A protein and the small-molecule ligand that binds it are described below.
Small molecule (SMILES): Nc1ncnc2c1ncn2[C@@H]1O[C@H](COP(=O)(O)OP(=O)(O)OP(O)(O)=S)[C@@H](O)[C@H]1O

Binding-site contacts:
Ligand atom C5' contacts residue SER721 of chain 1.H at 3.8 Å.
Ligand atom N1 contacts residue SER405 of chain 1.H at 3.9 Å.
Ligand atom C2 contacts residue TRP688 of chain 1.H at 3.6 Å (hydrophobic).
Ligand atom O2G contacts residue LYS719 of chain 1.H at 3.8 Å.
Ligand atom O1B contacts residue LYS719 of chain 1.H at 4.0 Å.
Ligand atom N6 contacts residue TRP688 of chain 1.H at 3.5 Å.
Ligand atom O1B contacts residue GLY716 of chain 1.H at 2.6 Å (h-bond).
Ligand atom O1B contacts residue VAL715 of chain 1.H at 3.7 Å.
Ligand atom N3 contacts residue TRP688 of chain 1.H at 3.7 Å.
Ligand atom PB contacts residue LYS719 of chain 1.H at 3.9 Å.
Ligand atom C5 contacts residue TRP688 of chain 1.H at 3.5 Å (hydrophobic).
Ligand atom C2 contacts residue SER405 of chain 1.H at 3.9 Å.
Ligand atom C6 contacts residue TRP688 of chain 1.H at 3.3 Å (hydrophobic).
Ligand atom S1G contacts residue GLN775 of chain 1.H at 2.7 Å (h-bond).
Ligand atom N1 contacts residue TRP688 of chain 1.H at 3.5 Å.
Ligand atom S1G contacts residue SER720 of chain 1.H at 3.2 Å (h-bond).
Ligand atom O2G contacts residue SER720 of chain 1.H at 3.8 Å.
Ligand atom O2B contacts residue LYS719 of chain 1.H at 2.6 Å (salt-bridge).
Ligand atom O4' contacts residue TRP688 of chain 1.H at 3.7 Å.
Ligand atom O2B contacts residue SER720 of chain 1.H at 3.9 Å.
Ligand atom O1B contacts residue CYS717 of chain 1.H at 3.6 Å (h-bond).
Ligand atom PG contacts residue SER720 of chain 1.H at 3.7 Å.
Ligand atom O1A contacts residue SER720 of chain 1.H at 4.0 Å.
Ligand atom O1A contacts residue GLY718 of chain 1.H at 3.7 Å.
Ligand atom C4 contacts residue TRP688 of chain 1.H at 3.8 Å (hydrophobic).
Ligand atom O1A contacts residue SER721 of chain 1.H at 2.4 Å (h-bond).
Ligand atom O2B contacts residue GLY718 of chain 1.H at 2.7 Å (h-bond).
Ligand atom O1A contacts residue LYS719 of chain 1.H at 4.0 Å.
Ligand atom PB contacts residue GLY716 of chain 1.H at 3.9 Å.
Ligand atom O3A contacts residue GLY716 of chain 1.H at 3.9 Å.
Ligand atom PA contacts residue SER721 of chain 1.H at 3.6 Å.
Ligand atom N6 contacts residue THR404 of chain 1.H at 3.4 Å.
Ligand atom PB contacts residue CYS717 of chain 1.H at 4.0 Å.
Ligand atom O5' contacts residue SER721 of chain 1.H at 3.7 Å.
Ligand atom O2A contacts residue SER720 of chain 1.H at 3.9 Å.
Ligand atom N7 contacts residue TRP688 of chain 1.H at 3.7 Å.
Ligand atom O2G contacts residue GLN775 of chain 1.H at 3.6 Å (h-bond).
Ligand atom O3B contacts residue LYS719 of chain 1.H at 3.8 Å.
Ligand atom O3B contacts residue SER720 of chain 1.H at 3.5 Å (h-bond).
Ligand atom O2B contacts residue CYS717 of chain 1.H at 3.3 Å (h-bond).

Sequence of chain 1.H:
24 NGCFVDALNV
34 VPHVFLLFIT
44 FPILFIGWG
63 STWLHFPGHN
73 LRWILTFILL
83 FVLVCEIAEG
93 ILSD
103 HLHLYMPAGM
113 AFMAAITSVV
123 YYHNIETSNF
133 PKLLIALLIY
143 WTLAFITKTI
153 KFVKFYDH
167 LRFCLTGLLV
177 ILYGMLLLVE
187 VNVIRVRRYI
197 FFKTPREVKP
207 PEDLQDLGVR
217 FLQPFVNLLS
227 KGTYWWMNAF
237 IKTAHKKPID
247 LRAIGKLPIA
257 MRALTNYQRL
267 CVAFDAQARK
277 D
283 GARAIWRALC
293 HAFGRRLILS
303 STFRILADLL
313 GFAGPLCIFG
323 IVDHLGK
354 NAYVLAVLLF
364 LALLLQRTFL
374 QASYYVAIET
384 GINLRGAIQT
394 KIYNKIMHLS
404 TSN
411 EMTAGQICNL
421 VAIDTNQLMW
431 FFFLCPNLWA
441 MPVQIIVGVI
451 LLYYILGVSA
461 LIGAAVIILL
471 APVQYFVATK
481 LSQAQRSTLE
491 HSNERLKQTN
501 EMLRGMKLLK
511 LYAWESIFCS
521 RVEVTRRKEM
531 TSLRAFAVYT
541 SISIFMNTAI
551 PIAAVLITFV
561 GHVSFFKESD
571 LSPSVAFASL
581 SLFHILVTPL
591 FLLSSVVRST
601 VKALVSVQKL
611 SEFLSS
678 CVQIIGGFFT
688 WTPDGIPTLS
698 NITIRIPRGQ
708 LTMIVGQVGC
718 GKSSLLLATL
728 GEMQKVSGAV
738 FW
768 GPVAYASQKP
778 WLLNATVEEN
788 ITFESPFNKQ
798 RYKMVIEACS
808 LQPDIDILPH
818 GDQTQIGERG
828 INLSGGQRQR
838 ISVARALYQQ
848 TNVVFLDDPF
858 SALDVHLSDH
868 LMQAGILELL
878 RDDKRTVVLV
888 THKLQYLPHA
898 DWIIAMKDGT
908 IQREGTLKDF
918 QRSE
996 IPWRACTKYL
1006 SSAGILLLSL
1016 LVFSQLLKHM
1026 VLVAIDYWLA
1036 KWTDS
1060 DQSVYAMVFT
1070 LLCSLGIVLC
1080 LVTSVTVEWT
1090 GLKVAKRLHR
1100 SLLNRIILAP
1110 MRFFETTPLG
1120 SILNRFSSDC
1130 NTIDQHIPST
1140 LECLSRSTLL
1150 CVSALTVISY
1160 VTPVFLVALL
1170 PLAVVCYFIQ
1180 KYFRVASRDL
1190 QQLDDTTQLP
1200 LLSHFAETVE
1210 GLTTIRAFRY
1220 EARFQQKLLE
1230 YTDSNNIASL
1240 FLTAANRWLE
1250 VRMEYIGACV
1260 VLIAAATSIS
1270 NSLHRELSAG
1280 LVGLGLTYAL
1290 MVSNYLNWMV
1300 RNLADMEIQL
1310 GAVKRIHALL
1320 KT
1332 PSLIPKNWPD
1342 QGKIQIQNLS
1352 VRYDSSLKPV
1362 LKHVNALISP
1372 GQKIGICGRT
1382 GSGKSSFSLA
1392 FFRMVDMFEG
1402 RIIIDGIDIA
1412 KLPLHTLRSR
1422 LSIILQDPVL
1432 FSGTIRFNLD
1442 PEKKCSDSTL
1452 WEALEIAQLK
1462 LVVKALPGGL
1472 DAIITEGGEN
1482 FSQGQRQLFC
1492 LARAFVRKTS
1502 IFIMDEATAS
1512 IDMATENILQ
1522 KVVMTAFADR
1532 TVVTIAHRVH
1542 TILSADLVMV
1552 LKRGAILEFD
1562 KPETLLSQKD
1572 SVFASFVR